Sequence of chain 1.A:
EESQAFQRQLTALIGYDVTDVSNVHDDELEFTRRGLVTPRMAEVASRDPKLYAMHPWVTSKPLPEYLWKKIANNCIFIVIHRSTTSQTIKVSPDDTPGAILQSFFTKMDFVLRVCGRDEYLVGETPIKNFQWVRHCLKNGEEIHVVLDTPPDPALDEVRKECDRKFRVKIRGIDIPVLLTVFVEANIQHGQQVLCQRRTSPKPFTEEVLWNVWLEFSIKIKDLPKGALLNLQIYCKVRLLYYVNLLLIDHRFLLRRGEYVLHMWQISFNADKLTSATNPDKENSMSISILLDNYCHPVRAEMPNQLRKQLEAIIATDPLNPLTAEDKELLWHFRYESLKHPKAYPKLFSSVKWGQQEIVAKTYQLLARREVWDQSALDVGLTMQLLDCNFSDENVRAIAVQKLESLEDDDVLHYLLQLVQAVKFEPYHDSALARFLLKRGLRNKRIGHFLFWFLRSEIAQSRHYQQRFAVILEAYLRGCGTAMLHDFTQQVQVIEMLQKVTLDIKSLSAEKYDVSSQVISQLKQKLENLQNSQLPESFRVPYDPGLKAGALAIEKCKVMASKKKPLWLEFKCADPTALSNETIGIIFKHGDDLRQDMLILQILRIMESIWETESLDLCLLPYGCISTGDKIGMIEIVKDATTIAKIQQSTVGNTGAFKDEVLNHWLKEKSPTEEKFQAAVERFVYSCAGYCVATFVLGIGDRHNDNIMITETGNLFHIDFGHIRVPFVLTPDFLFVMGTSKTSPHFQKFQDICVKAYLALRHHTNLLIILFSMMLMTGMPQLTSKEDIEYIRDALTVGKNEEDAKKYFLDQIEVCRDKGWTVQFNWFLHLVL

Binding-site contacts:
Ligand atom C15 contacts residue PHE819 of chain 1.A at 3.8 Å (hydrophobic).
Ligand atom C21 contacts residue MET662 of chain 1.A at 3.6 Å (hydrophobic).
Ligand atom O3 contacts residue LYS748 of chain 1.A at 3.4 Å.
Ligand atom C14 contacts residue TYR725 of chain 1.A at 3.8 Å (hydrophobic).
Ligand atom C1 contacts residue ILE821 of chain 1.A at 3.7 Å (hydrophobic).
Ligand atom C10 contacts residue LYS748 of chain 1.A at 3.5 Å.
Ligand atom O1 contacts residue LYS691 of chain 1.A at 3.0 Å (salt-bridge).
Ligand atom N2 contacts residue VAL740 of chain 1.A at 2.7 Å (h-bond).
Ligand atom C4 contacts residue ILE689 of chain 1.A at 3.8 Å (hydrophobic).
Ligand atom C18 contacts residue TRP670 of chain 1.A at 3.8 Å (hydrophobic).
Ligand atom C2 contacts residue ILE737 of chain 1.A at 3.8 Å (hydrophobic).
Ligand atom C16 contacts residue VAL740 of chain 1.A at 3.5 Å (hydrophobic).
Ligand atom C9 contacts residue THR745 of chain 1.A at 3.8 Å.
Ligand atom C20 contacts residue TRP670 of chain 1.A at 3.8 Å (hydrophobic).
Ligand atom C6 contacts residue ILE821 of chain 1.A at 3.7 Å (hydrophobic).
Ligand atom C2 contacts residue TYR725 of chain 1.A at 3.8 Å (hydrophobic).
Ligand atom C17 contacts residue MET811 of chain 1.A at 3.7 Å (hydrophobic).
Ligand atom N2 contacts residue GLU738 of chain 1.A at 3.4 Å (salt-bridge).
Ligand atom C8 contacts residue ILE821 of chain 1.A at 3.6 Å (hydrophobic).
Ligand atom N5 contacts residue ALA743 of chain 1.A at 3.8 Å.
Ligand atom C6 contacts residue LYS691 of chain 1.A at 3.7 Å.
Ligand atom C19 contacts residue TRP670 of chain 1.A at 3.7 Å (hydrophobic).
Ligand atom C15 contacts residue VAL740 of chain 1.A at 3.6 Å (hydrophobic).
Ligand atom C11 contacts residue MET662 of chain 1.A at 3.6 Å (hydrophobic).
Ligand atom O1 contacts residue PRO668 of chain 1.A at 3.6 Å.
Ligand atom C18 contacts residue ALA743 of chain 1.A at 3.3 Å (hydrophobic).
Ligand atom C22 contacts residue MET811 of chain 1.A at 3.5 Å (hydrophobic).
Ligand atom C18 contacts residue VAL740 of chain 1.A at 3.7 Å (hydrophobic).
Ligand atom C2 contacts residue ILE821 of chain 1.A at 3.6 Å (hydrophobic).
Ligand atom N2 contacts residue ILE739 of chain 1.A at 3.7 Å.
Ligand atom C14 contacts residue ILE737 of chain 1.A at 3.6 Å (hydrophobic).
Ligand atom C19 contacts residue ALA743 of chain 1.A at 3.0 Å (hydrophobic).
Ligand atom N4 contacts residue VAL740 of chain 1.A at 3.2 Å (h-bond).
Ligand atom C7 contacts residue LYS691 of chain 1.A at 3.8 Å.
Ligand atom C14 contacts residue GLU738 of chain 1.A at 3.5 Å.
Ligand atom C21 contacts residue MET811 of chain 1.A at 3.7 Å (hydrophobic).
Ligand atom C15 contacts residue GLU738 of chain 1.A at 3.0 Å.
Ligand atom N3 contacts residue MET811 of chain 1.A at 3.8 Å.
Ligand atom C21 contacts residue TRP670 of chain 1.A at 3.8 Å (hydrophobic).
Ligand atom C5 contacts residue ILE821 of chain 1.A at 3.9 Å (hydrophobic).

The protein below binds the small molecule below.
Small molecule (SMILES): NS(=O)(=O)c1ccc(Nc2nccc(-c3cccc(C(=O)N4CCCCC4)c3)n2)cc1